A protein and the small-molecule ligand that binds it are described below.
Small molecule (SMILES): CCCOCCn1c(=O)nc(NCCOC(C)C)c2cnc(-c3ccc(OC)nc3)cc21

Binding-site contacts:
Ligand atom C17 contacts residue ALA247 of chain 1.A at 3.6 Å (hydrophobic).
Ligand atom O4 contacts residue ILE236 of chain 1.A at 3.3 Å (h-bond).
Ligand atom C13 contacts residue PHE288 of chain 1.A at 3.6 Å (hydrophobic).
Ligand atom C3 contacts residue ILE197 of chain 1.A at 3.4 Å (hydrophobic).
Ligand atom O3 contacts residue GLN285 of chain 1.A at 3.7 Å.
Ligand atom N4 contacts residue LEU272 of chain 1.A at 3.7 Å.
Ligand atom C23 contacts residue ALA235 of chain 1.A at 3.7 Å (hydrophobic).
Ligand atom N5 contacts residue GLN285 of chain 1.A at 3.4 Å (h-bond).
Ligand atom O2 contacts residue LEU272 of chain 1.A at 3.8 Å.
Ligand atom C23 contacts residue ILE236 of chain 1.A at 3.7 Å (hydrophobic).
Ligand atom N4 contacts residue PHE288 of chain 1.A at 3.8 Å.
Ligand atom C13 contacts residue MET284 of chain 1.A at 3.5 Å (hydrophobic).
Ligand atom N3 contacts residue PHE288 of chain 1.A at 3.6 Å.
Ligand atom C20 contacts residue ILE236 of chain 1.A at 3.8 Å (hydrophobic).
Ligand atom C4 contacts residue PHE288 of chain 1.A at 3.7 Å (hydrophobic).
Ligand atom C23 contacts residue ALA247 of chain 1.A at 3.9 Å (hydrophobic).
Ligand atom C20 contacts residue GLN285 of chain 1.A at 3.5 Å.
Ligand atom O2 contacts residue MET284 of chain 1.A at 3.3 Å.
Ligand atom C23 contacts residue GLN243 of chain 1.A at 3.6 Å.
Ligand atom C6 contacts residue PHE288 of chain 1.A at 3.5 Å (hydrophobic).
Ligand atom C9 contacts residue PHE288 of chain 1.A at 3.4 Å (hydrophobic).
Ligand atom C14 contacts residue LEU272 of chain 1.A at 3.8 Å (hydrophobic).
Ligand atom C3 contacts residue ILE292 of chain 1.A at 3.6 Å (hydrophobic).
Ligand atom C10 contacts residue PHE288 of chain 1.A at 3.6 Å (hydrophobic).
Ligand atom N5 contacts residue ILE236 of chain 1.A at 3.8 Å.
Ligand atom C12 contacts residue PHE288 of chain 1.A at 3.6 Å (hydrophobic).
Ligand atom C7 contacts residue PHE288 of chain 1.A at 3.6 Å (hydrophobic).
Ligand atom C11 contacts residue PHE288 of chain 1.A at 3.7 Å (hydrophobic).
Ligand atom C11 contacts residue LEU272 of chain 1.A at 3.5 Å (hydrophobic).
Ligand atom N5 contacts residue VAL250 of chain 1.A at 3.9 Å.
Ligand atom C13 contacts residue GLN285 of chain 1.A at 3.4 Å.
Ligand atom N2 contacts residue PHE288 of chain 1.A at 3.6 Å.
Ligand atom C14 contacts residue GLN285 of chain 1.A at 3.9 Å.
Ligand atom O4 contacts residue ALA235 of chain 1.A at 3.4 Å.
Ligand atom C8 contacts residue PHE288 of chain 1.A at 3.6 Å (hydrophobic).
Ligand atom C16 contacts residue PHE254 of chain 1.A at 3.9 Å (hydrophobic).
Ligand atom C14 contacts residue MET284 of chain 1.A at 3.6 Å (hydrophobic).
Ligand atom C5 contacts residue LEU272 of chain 1.A at 3.7 Å (hydrophobic).
Ligand atom C8 contacts residue GLN285 of chain 1.A at 3.5 Å.
Ligand atom C16 contacts residue VAL250 of chain 1.A at 3.8 Å (hydrophobic).

Sequence of chain 1.A:
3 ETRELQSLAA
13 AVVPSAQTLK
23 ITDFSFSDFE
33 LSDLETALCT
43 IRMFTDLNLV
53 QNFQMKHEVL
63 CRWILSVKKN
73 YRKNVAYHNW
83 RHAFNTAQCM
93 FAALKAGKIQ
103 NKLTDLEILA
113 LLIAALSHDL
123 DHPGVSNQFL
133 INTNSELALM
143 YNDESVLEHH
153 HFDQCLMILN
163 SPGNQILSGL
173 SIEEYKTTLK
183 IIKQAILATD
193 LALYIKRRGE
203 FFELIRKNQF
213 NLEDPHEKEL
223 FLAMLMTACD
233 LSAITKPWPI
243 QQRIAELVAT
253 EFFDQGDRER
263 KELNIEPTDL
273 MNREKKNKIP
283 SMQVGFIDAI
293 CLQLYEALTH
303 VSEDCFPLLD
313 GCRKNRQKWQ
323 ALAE